Binding-site contacts:
Ligand atom O1 contacts residue HIS71 of chain 1.A at 4.2 Å.
Ligand atom C2 contacts residue ASP143 of chain 1.A at 4.3 Å.
Ligand atom O2 contacts residue MG1 of chain 1.E at 2.1 Å.
Ligand atom O1 contacts residue GLY232 of chain 1.A at 3.6 Å.
Ligand atom O2 contacts residue GLU114 of chain 1.A at 4.1 Å.
Ligand atom O4 contacts residue LYS164 of chain 1.A at 4.4 Å.
Ligand atom O2 contacts residue ASP143 of chain 1.A at 3.2 Å (salt-bridge).
Ligand atom O1 contacts residue MG1 of chain 1.E at 2.1 Å.
Ligand atom O3 contacts residue VAL64 of chain 1.A at 4.4 Å.
Ligand atom O1 contacts residue GLU112 of chain 1.A at 3.1 Å (salt-bridge).
Ligand atom C2 contacts residue MG1 of chain 1.E at 2.8 Å.
Ligand atom O3 contacts residue HIS71 of chain 1.A at 3.1 Å.
Ligand atom C1 contacts residue GLY65 of chain 1.A at 3.6 Å.
Ligand atom C1 contacts residue ARG66 of chain 1.A at 3.7 Å.
Ligand atom C1 contacts residue GLU112 of chain 1.A at 3.7 Å.
Ligand atom O1 contacts residue GLU114 of chain 1.A at 3.3 Å (salt-bridge).
Ligand atom C1 contacts residue THR233 of chain 1.A at 4.3 Å.
Ligand atom O3 contacts residue ARG66 of chain 1.A at 2.8 Å (salt-bridge).
Ligand atom C2 contacts residue GLY65 of chain 1.A at 3.8 Å.
Ligand atom O4 contacts residue MG1 of chain 1.E at 4.0 Å.
Ligand atom O4 contacts residue ARG66 of chain 1.A at 4.3 Å.
Ligand atom C2 contacts residue GLU112 of chain 1.A at 3.6 Å.
Ligand atom O3 contacts residue GLY65 of chain 1.A at 3.5 Å.
Ligand atom C1 contacts residue HIS71 of chain 1.A at 3.7 Å.
Ligand atom C2 contacts residue LYS164 of chain 1.A at 3.9 Å.
Ligand atom O4 contacts residue GLY65 of chain 1.A at 3.8 Å.
Ligand atom C1 contacts residue MG1 of chain 1.E at 2.8 Å.
Ligand atom O2 contacts residue LYS164 of chain 1.A at 2.9 Å (salt-bridge).
Ligand atom O2 contacts residue GLU112 of chain 1.A at 3.0 Å (salt-bridge).
Ligand atom O3 contacts residue MG1 of chain 1.E at 4.0 Å.
Ligand atom O2 contacts residue PHE86 of chain 1.A at 3.7 Å.
Ligand atom C1 contacts residue GLU114 of chain 1.A at 4.4 Å.
Ligand atom O1 contacts residue GLY65 of chain 1.A at 4.3 Å.
Ligand atom C2 contacts residue HIS71 of chain 1.A at 4.2 Å.
Ligand atom O1 contacts residue ASP143 of chain 1.A at 4.1 Å.
Ligand atom C2 contacts residue PHE86 of chain 1.A at 4.4 Å (hydrophobic).
Ligand atom O4 contacts residue HIS71 of chain 1.A at 4.2 Å.
Ligand atom O1 contacts residue THR233 of chain 1.A at 3.4 Å (h-bond).
Ligand atom C1 contacts residue VAL64 of chain 1.A at 4.0 Å (hydrophobic).
Ligand atom O1 contacts residue VAL64 of chain 1.A at 3.8 Å.

A protein and the small-molecule ligand that binds it are described below.
Small molecule (SMILES): O=C([O-])C(=O)[O-]

Sequence of chain 1.A:
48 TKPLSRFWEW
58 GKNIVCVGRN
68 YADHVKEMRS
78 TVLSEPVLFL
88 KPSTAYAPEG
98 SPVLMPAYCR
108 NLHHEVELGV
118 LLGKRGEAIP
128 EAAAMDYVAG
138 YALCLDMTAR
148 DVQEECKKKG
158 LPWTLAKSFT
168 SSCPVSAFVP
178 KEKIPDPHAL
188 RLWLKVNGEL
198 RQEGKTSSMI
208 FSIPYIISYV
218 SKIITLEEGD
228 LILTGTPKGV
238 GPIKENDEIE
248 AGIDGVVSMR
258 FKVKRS